Sequence of chain 1.A:
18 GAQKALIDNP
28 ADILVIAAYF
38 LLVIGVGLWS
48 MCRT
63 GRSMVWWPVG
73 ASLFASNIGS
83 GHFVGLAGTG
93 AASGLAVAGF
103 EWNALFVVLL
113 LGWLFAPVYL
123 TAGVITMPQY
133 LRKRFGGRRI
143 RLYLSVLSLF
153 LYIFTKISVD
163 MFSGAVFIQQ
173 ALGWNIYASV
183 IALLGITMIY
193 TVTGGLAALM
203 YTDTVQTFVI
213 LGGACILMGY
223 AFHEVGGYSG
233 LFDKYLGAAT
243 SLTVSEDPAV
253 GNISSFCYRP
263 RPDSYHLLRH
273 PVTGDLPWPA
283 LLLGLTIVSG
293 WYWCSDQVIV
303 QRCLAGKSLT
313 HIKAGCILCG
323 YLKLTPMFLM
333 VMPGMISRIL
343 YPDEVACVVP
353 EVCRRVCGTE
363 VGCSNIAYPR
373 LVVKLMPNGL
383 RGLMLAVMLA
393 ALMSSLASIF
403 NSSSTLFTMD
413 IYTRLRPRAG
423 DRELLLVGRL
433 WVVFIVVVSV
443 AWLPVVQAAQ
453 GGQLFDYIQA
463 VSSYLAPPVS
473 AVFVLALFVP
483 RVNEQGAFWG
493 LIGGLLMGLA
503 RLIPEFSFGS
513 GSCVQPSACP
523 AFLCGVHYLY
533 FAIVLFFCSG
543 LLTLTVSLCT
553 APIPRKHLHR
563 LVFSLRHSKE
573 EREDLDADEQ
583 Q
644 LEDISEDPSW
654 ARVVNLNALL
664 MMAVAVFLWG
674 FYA

Binding-site contacts:
Ligand atom C1 contacts residue ASN254 of chain 1.A at 2.2 Å.
Ligand atom C5 contacts residue ASN254 of chain 1.A at 4.4 Å.
Ligand atom O5 contacts residue ASN254 of chain 1.A at 3.0 Å (h-bond).
Ligand atom O7 contacts residue ASN254 of chain 1.A at 4.3 Å.
Ligand atom C7 contacts residue ASN254 of chain 1.A at 4.1 Å.
Ligand atom C2 contacts residue ASN254 of chain 1.A at 3.3 Å.
Ligand atom N2 contacts residue ASN254 of chain 1.A at 3.6 Å (h-bond).

This protein binds this small molecule.
Small molecule (SMILES): CC(=O)N[C@@H]1[C@@H](O)[C@H](O)[C@@H](CO)O[C@H]1O